Sequence of chain 1.B:
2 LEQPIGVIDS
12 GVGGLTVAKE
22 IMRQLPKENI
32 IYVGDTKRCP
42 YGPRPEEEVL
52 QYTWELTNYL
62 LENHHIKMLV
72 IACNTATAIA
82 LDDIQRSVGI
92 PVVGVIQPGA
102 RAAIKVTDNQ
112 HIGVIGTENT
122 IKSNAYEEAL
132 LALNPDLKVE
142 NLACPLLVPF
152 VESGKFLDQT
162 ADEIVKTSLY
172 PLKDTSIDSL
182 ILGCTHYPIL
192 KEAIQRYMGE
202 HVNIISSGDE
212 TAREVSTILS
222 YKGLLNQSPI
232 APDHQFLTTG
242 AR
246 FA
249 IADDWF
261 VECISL

A small-molecule ligand and the protein it binds are described below.
Small molecule (SMILES): N[C@H](CCC(=O)O)C(=O)O

Binding-site contacts:
Ligand atom CG contacts residue HIS187 of chain 1.B at 3.4 Å.
Ligand atom OXT contacts residue CYS74 of chain 1.B at 3.8 Å.
Ligand atom OXT contacts residue THR186 of chain 1.B at 2.8 Å (h-bond).
Ligand atom O contacts residue CYS185 of chain 1.B at 3.9 Å.
Ligand atom OXT contacts residue ASN75 of chain 1.B at 2.9 Å (h-bond).
Ligand atom OE2 contacts residue PRO41 of chain 1.B at 3.2 Å.
Ligand atom CA contacts residue THR76 of chain 1.B at 4.1 Å.
Ligand atom CA contacts residue CYS74 of chain 1.B at 3.2 Å (hydrophobic).
Ligand atom OXT contacts residue CYS185 of chain 1.B at 3.6 Å.
Ligand atom CA contacts residue THR186 of chain 1.B at 3.6 Å.
Ligand atom O contacts residue CYS74 of chain 1.B at 3.9 Å.
Ligand atom OE1 contacts residue TYR42 of chain 1.B at 3.3 Å (h-bond).
Ligand atom N contacts residue CYS74 of chain 1.B at 3.0 Å (h-bond).
Ligand atom CD contacts residue SER11 of chain 1.B at 3.6 Å.
Ligand atom C contacts residue CYS74 of chain 1.B at 3.4 Å (hydrophobic).
Ligand atom OE2 contacts residue GLY43 of chain 1.B at 3.7 Å.
Ligand atom CB contacts residue HIS187 of chain 1.B at 3.6 Å.
Ligand atom CB contacts residue CYS185 of chain 1.B at 3.5 Å (hydrophobic).
Ligand atom O contacts residue THR76 of chain 1.B at 2.6 Å (h-bond).
Ligand atom OE1 contacts residue GLY43 of chain 1.B at 2.9 Å (h-bond).
Ligand atom OE2 contacts residue SER11 of chain 1.B at 2.7 Å (h-bond).
Ligand atom N contacts residue SER11 of chain 1.B at 3.4 Å (h-bond).
Ligand atom O contacts residue THR118 of chain 1.B at 3.8 Å.
Ligand atom CD contacts residue TYR42 of chain 1.B at 3.4 Å (hydrophobic).
Ligand atom OE2 contacts residue CYS40 of chain 1.B at 3.7 Å.
Ligand atom CD contacts residue PRO41 of chain 1.B at 3.5 Å (hydrophobic).
Ligand atom CA contacts residue SER11 of chain 1.B at 4.1 Å.
Ligand atom OE2 contacts residue TYR42 of chain 1.B at 2.7 Å (h-bond).
Ligand atom CD contacts residue GLY43 of chain 1.B at 3.7 Å.
Ligand atom C contacts residue ASN75 of chain 1.B at 3.5 Å.
Ligand atom OE1 contacts residue PRO41 of chain 1.B at 3.1 Å.
Ligand atom C contacts residue CYS185 of chain 1.B at 3.8 Å (hydrophobic).
Ligand atom OXT contacts residue THR76 of chain 1.B at 4.0 Å.
Ligand atom C contacts residue THR76 of chain 1.B at 3.6 Å.
Ligand atom N contacts residue ASP10 of chain 1.B at 3.4 Å (salt-bridge).
Ligand atom N contacts residue THR186 of chain 1.B at 3.0 Å (h-bond).
Ligand atom CB contacts residue THR186 of chain 1.B at 3.6 Å.
Ligand atom C contacts residue THR186 of chain 1.B at 3.8 Å.
Ligand atom O contacts residue ASN75 of chain 1.B at 3.8 Å.
Ligand atom CG contacts residue SER11 of chain 1.B at 3.8 Å.